Binding-site contacts:
Ligand atom C5 contacts residue LYS212 of chain 1.A at 3.7 Å.
Ligand atom C2 contacts residue ASN173 of chain 1.A at 2.5 Å.
Ligand atom C2 contacts residue GLU174 of chain 1.A at 3.8 Å.
Ligand atom C1 contacts residue GLU152 of chain 1.A at 4.2 Å.
Ligand atom C8 contacts residue GLU152 of chain 1.A at 4.1 Å.
Ligand atom O5 contacts residue ILE154 of chain 1.A at 3.4 Å (h-bond).
Ligand atom C8 contacts residue ASN173 of chain 1.A at 3.4 Å.
Ligand atom O6 contacts residue GLU216 of chain 1.A at 3.4 Å.
Ligand atom O4 contacts residue LYS212 of chain 1.A at 2.9 Å.
Ligand atom O5 contacts residue ASN173 of chain 1.A at 2.3 Å (h-bond).
Ligand atom C1 contacts residue GLU153 of chain 1.A at 4.3 Å.
Ligand atom C5 contacts residue ASN173 of chain 1.A at 3.6 Å.
Ligand atom O5 contacts residue GLU152 of chain 1.A at 4.4 Å.
Ligand atom C4 contacts residue LYS212 of chain 1.A at 3.7 Å.
Ligand atom N2 contacts residue ASN173 of chain 1.A at 3.0 Å (h-bond).
Ligand atom C3 contacts residue GLU174 of chain 1.A at 4.3 Å.
Ligand atom C4 contacts residue ASN173 of chain 1.A at 4.2 Å.
Ligand atom C6 contacts residue ILE154 of chain 1.A at 4.0 Å (hydrophobic).
Ligand atom C1 contacts residue ASN173 of chain 1.A at 1.4 Å.
Ligand atom C5 contacts residue ILE154 of chain 1.A at 4.3 Å (hydrophobic).
Ligand atom O7 contacts residue ASN173 of chain 1.A at 4.3 Å.
Ligand atom O6 contacts residue LYS212 of chain 1.A at 4.1 Å.
Ligand atom C1 contacts residue ILE154 of chain 1.A at 4.2 Å (hydrophobic).
Ligand atom C6 contacts residue LYS212 of chain 1.A at 4.3 Å.
Ligand atom C1 contacts residue GLU174 of chain 1.A at 3.9 Å.
Ligand atom C3 contacts residue ASN173 of chain 1.A at 3.8 Å.
Ligand atom O7 contacts residue GLU174 of chain 1.A at 3.1 Å (salt-bridge).
Ligand atom C3 contacts residue LYS212 of chain 1.A at 3.9 Å.
Ligand atom O6 contacts residue ILE154 of chain 1.A at 3.1 Å (h-bond).
Ligand atom C6 contacts residue GLU216 of chain 1.A at 4.0 Å.
Ligand atom O6 contacts residue GLU153 of chain 1.A at 4.0 Å.
Ligand atom C6 contacts residue GLU153 of chain 1.A at 4.1 Å.
Ligand atom N2 contacts residue GLU174 of chain 1.A at 2.7 Å (salt-bridge).
Ligand atom C7 contacts residue GLU174 of chain 1.A at 3.3 Å.
Ligand atom C7 contacts residue ASN173 of chain 1.A at 3.4 Å.
Ligand atom O5 contacts residue GLU153 of chain 1.A at 3.6 Å.

Sequence of chain 1.A:
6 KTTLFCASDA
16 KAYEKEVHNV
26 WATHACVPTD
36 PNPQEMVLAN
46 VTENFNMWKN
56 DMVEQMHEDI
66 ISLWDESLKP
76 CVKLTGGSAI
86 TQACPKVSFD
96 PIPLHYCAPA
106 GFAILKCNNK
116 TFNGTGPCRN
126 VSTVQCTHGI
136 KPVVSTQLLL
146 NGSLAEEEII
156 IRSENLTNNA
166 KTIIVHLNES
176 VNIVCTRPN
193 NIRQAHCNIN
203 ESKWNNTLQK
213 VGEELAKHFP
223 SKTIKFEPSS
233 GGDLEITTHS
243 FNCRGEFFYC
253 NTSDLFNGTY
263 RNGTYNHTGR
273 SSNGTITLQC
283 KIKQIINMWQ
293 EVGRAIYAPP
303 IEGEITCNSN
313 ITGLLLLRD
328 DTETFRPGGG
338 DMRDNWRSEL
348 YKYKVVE

The small molecule below binds the protein below.
Small molecule (SMILES): CC(=O)N[C@@H]1[C@@H](O)[C@H](O)[C@@H](CO)O[C@H]1O